Sequence of chain 2.A:
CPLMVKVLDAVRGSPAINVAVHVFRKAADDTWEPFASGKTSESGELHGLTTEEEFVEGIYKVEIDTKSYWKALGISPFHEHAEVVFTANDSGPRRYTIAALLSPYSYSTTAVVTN

Sequence of chain 2.B:
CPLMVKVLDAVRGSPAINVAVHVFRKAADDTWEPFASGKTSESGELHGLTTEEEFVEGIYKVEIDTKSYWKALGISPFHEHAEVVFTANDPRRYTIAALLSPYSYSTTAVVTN

This protein binds this small molecule.
Small molecule (SMILES): O=C(O)c1ccc(-c2ccc(OCCCCCCOc3ccc(Nc4ccccc4C(=O)O)cc3)cc2)cc1

Binding-site contacts:
Ligand atom C1 contacts residue 6CA1 of chain 2.C at 0.4 Å.
Ligand atom O14 contacts residue LYS15 of chain 2.B at 2.6 Å (salt-bridge).
Ligand atom C17 contacts residue 6CA1 of chain 2.C at 0.3 Å.
Ligand atom O35 contacts residue 6CA1 of chain 2.C at 0.7 Å.
Ligand atom C29 contacts residue 6CA1 of chain 2.C at 0.6 Å.
Ligand atom C39 contacts residue 6CA1 of chain 2.C at 1.1 Å.
Ligand atom C8 contacts residue 6CA1 of chain 2.C at 0.2 Å.
Ligand atom C21 contacts residue 6CA1 of chain 2.C at 0.5 Å.
Ligand atom C3 contacts residue 6CA1 of chain 2.C at 0.3 Å.
Ligand atom C22 contacts residue 6CA1 of chain 2.C at 1.2 Å.
Ligand atom C12 contacts residue 6CA1 of chain 2.C at 0.7 Å.
Ligand atom O14 contacts residue 6CA1 of chain 2.C at 0.2 Å (h-bond).
Ligand atom C13 contacts residue 6CA1 of chain 2.C at 0.4 Å.
Ligand atom C27 contacts residue 6CA1 of chain 2.C at 0.2 Å.
Ligand atom C18 contacts residue 6CA1 of chain 2.C at 1.5 Å.
Ligand atom C33 contacts residue 6CA1 of chain 2.C at 0.8 Å.
Ligand atom C5 contacts residue 6CA1 of chain 2.C at 0.0 Å.
Ligand atom O16 contacts residue 6CA1 of chain 2.C at 1.3 Å (h-bond).
Ligand atom C28 contacts residue 6CA1 of chain 2.C at 1.0 Å.
Ligand atom C20 contacts residue 6CA1 of chain 2.C at 1.7 Å.
Ligand atom N30 contacts residue 6CA1 of chain 2.C at 1.2 Å (h-bond).
Ligand atom C6 contacts residue 6CA1 of chain 2.C at 0.1 Å.
Ligand atom C36 contacts residue 6CA1 of chain 2.C at 1.1 Å.
Ligand atom O34 contacts residue 6CA1 of chain 2.C at 0.7 Å.
Ligand atom C37 contacts residue 6CA1 of chain 2.C at 0.7 Å.
Ligand atom O23 contacts residue 6CA1 of chain 2.C at 1.8 Å.
Ligand atom C10 contacts residue 6CA1 of chain 2.C at 0.7 Å.
Ligand atom C25 contacts residue 6CA1 of chain 2.C at 1.1 Å.
Ligand atom C7 contacts residue 6CA1 of chain 2.C at 0.3 Å.
Ligand atom C11 contacts residue 6CA1 of chain 2.C at 0.8 Å.
Ligand atom C4 contacts residue 6CA1 of chain 2.C at 0.1 Å.
Ligand atom C19 contacts residue SER117 of chain 1.A at 2.4 Å.
Ligand atom C32 contacts residue 6CA1 of chain 2.C at 0.6 Å.
Ligand atom C38 contacts residue 6CA1 of chain 2.C at 0.7 Å.
Ligand atom C2 contacts residue 6CA1 of chain 2.C at 0.2 Å.
Ligand atom C9 contacts residue 6CA1 of chain 2.C at 0.4 Å.
Ligand atom C26 contacts residue 6CA1 of chain 2.C at 1.0 Å.
Ligand atom C24 contacts residue 6CA1 of chain 2.C at 0.6 Å.
Ligand atom O15 contacts residue 6CA1 of chain 2.C at 0.2 Å (h-bond).
Ligand atom C31 contacts residue 6CA1 of chain 2.C at 0.9 Å.

Sequence of chain 1.B:
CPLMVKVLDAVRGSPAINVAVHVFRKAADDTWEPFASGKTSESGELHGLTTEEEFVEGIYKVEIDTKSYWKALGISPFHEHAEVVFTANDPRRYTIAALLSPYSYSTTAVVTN

Sequence of chain 1.A:
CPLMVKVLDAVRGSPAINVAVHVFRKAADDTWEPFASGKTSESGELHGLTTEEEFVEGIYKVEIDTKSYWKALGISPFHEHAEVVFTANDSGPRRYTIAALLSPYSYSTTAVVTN